Sequence of chain 2.B:
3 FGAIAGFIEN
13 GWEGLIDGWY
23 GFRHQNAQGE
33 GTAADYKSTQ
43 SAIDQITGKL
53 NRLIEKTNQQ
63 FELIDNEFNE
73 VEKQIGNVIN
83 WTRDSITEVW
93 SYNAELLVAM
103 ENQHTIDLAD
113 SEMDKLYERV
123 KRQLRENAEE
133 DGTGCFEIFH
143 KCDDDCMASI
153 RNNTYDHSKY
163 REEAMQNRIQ

Binding-site contacts:
Ligand atom O7 contacts residue ASN28 of chain 2.A at 3.7 Å.
Ligand atom C3 contacts residue ASN28 of chain 2.A at 3.7 Å.
Ligand atom C4 contacts residue ASN28 of chain 2.A at 4.1 Å.
Ligand atom C2 contacts residue ASN28 of chain 2.A at 2.4 Å.
Ligand atom C5 contacts residue ASN28 of chain 2.A at 3.6 Å.
Ligand atom O5 contacts residue THR309 of chain 2.A at 3.2 Å (h-bond).
Ligand atom N2 contacts residue ASN28 of chain 2.A at 2.8 Å (h-bond).
Ligand atom C1 contacts residue THR309 of chain 2.A at 3.6 Å.
Ligand atom O6 contacts residue LEU52 of chain 2.B at 3.6 Å.
Ligand atom C7 contacts residue ASN28 of chain 2.A at 3.5 Å.
Ligand atom C1 contacts residue ASN28 of chain 2.A at 1.4 Å.
Ligand atom O6 contacts residue THR309 of chain 2.A at 3.9 Å.
Ligand atom O5 contacts residue ASN28 of chain 2.A at 2.3 Å (h-bond).

A protein and the small-molecule ligand that binds it are described below.
Small molecule (SMILES): CC(=O)N[C@@H]1[C@@H](O)[C@H](O)[C@@H](CO)O[C@H]1O

Sequence of chain 2.A:
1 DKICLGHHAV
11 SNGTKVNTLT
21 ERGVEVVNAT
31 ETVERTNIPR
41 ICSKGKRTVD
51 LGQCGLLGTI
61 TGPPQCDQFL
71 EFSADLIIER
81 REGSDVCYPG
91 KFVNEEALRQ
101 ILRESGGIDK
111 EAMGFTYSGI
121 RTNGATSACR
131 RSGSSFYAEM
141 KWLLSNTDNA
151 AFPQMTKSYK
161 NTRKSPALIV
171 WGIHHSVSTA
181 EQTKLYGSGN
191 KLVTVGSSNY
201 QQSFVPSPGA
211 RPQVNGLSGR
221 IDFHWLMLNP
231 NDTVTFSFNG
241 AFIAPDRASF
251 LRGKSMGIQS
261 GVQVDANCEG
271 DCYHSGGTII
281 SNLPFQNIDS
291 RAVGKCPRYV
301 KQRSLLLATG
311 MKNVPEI